Binding-site contacts:
Ligand atom C05 contacts residue HIS275 of chain 2.A at 3.5 Å.
Ligand atom O12 contacts residue ARG227 of chain 2.A at 2.9 Å (salt-bridge).
Ligand atom C01 contacts residue ALA278 of chain 2.A at 4.4 Å (hydrophobic).
Ligand atom C02 contacts residue ALA65 of chain 2.A at 3.6 Å (hydrophobic).
Ligand atom O03 contacts residue GLY66 of chain 2.A at 3.2 Å (h-bond).
Ligand atom N11 contacts residue HIS46 of chain 2.A at 3.7 Å.
Ligand atom C02 contacts residue GLY64 of chain 2.A at 4.4 Å.
Ligand atom O04 contacts residue MET95 of chain 2.A at 4.4 Å.
Ligand atom O03 contacts residue ARG227 of chain 2.A at 3.0 Å (salt-bridge).
Ligand atom C02 contacts residue ARG227 of chain 2.A at 3.8 Å.
Ligand atom C02 contacts residue NAP1 of chain 2.F at 3.9 Å.
Ligand atom O12 contacts residue NAP1 of chain 2.F at 3.1 Å.
Ligand atom O03 contacts residue ALA65 of chain 2.A at 3.4 Å (h-bond).
Ligand atom C09 contacts residue TRP45 of chain 2.A at 4.0 Å (hydrophobic).
Ligand atom C02 contacts residue GLY66 of chain 2.A at 4.1 Å.
Ligand atom C06 contacts residue HIS275 of chain 2.A at 4.0 Å.
Ligand atom C01 contacts residue NAP1 of chain 2.F at 3.7 Å.
Ligand atom N08 contacts residue TRP45 of chain 2.A at 4.1 Å.
Ligand atom O04 contacts residue GLY64 of chain 2.A at 3.4 Å.
Ligand atom C09 contacts residue HIS46 of chain 2.A at 4.5 Å.
Ligand atom O04 contacts residue GLY66 of chain 2.A at 4.3 Å.
Ligand atom O04 contacts residue ALA65 of chain 2.A at 3.1 Å (h-bond).
Ligand atom C01 contacts residue HIS275 of chain 2.A at 3.4 Å.
Ligand atom C07 contacts residue TRP45 of chain 2.A at 4.3 Å (hydrophobic).
Ligand atom N11 contacts residue TRP45 of chain 2.A at 4.1 Å.
Ligand atom C07 contacts residue HIS275 of chain 2.A at 3.5 Å.
Ligand atom N10 contacts residue TRP45 of chain 2.A at 3.9 Å.
Ligand atom C05 contacts residue NAP1 of chain 2.F at 4.3 Å.
Ligand atom O03 contacts residue GLY64 of chain 2.A at 4.5 Å.
Ligand atom C01 contacts residue ARG227 of chain 2.A at 4.0 Å.
Ligand atom O03 contacts residue NAP1 of chain 2.F at 3.6 Å.
Ligand atom N08 contacts residue HIS275 of chain 2.A at 4.1 Å.
Ligand atom C05 contacts residue ALA278 of chain 2.A at 4.1 Å (hydrophobic).
Ligand atom O12 contacts residue HIS275 of chain 2.A at 2.6 Å (h-bond).

The protein below binds the small molecule below.
Small molecule (SMILES): NC(N)=NCCCC(=O)C(=O)O

Sequence of chain 2.A:
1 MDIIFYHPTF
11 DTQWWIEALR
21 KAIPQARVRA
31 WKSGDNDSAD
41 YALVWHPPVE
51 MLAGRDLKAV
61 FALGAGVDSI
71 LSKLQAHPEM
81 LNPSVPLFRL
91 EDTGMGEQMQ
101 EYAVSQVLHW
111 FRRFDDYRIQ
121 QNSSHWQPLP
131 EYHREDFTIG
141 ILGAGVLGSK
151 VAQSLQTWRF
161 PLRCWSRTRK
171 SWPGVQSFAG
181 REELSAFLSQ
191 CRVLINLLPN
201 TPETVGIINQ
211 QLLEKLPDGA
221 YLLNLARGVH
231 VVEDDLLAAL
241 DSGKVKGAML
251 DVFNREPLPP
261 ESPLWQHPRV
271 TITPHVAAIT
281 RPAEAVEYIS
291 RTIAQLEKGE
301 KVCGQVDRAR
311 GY